Binding-site contacts:
Ligand atom O5 contacts residue ASN236 of chain 1.G at 2.5 Å (h-bond).
Ligand atom O7 contacts residue ASN236 of chain 1.G at 4.0 Å.
Ligand atom O7 contacts residue THR238 of chain 1.G at 3.0 Å (h-bond).
Ligand atom C2 contacts residue ASN236 of chain 1.G at 2.5 Å.
Ligand atom O6 contacts residue ILE279 of chain 1.G at 3.6 Å.
Ligand atom N2 contacts residue ASN236 of chain 1.G at 2.8 Å (h-bond).
Ligand atom C5 contacts residue ASN236 of chain 1.G at 3.9 Å.
Ligand atom N2 contacts residue THR238 of chain 1.G at 4.1 Å.
Ligand atom C6 contacts residue ILE279 of chain 1.G at 4.3 Å (hydrophobic).
Ligand atom C8 contacts residue PRO240 of chain 1.G at 4.2 Å (hydrophobic).
Ligand atom C3 contacts residue ASN236 of chain 1.G at 3.9 Å.
Ligand atom C6 contacts residue SER276 of chain 1.G at 4.2 Å.
Ligand atom C7 contacts residue ASN236 of chain 1.G at 3.6 Å.
Ligand atom C2 contacts residue THR238 of chain 1.G at 3.6 Å.
Ligand atom C8 contacts residue GLY239 of chain 1.G at 4.1 Å.
Ligand atom O6 contacts residue SER276 of chain 1.G at 3.4 Å (h-bond).
Ligand atom C8 contacts residue THR238 of chain 1.G at 3.7 Å.
Ligand atom O7 contacts residue GLY239 of chain 1.G at 3.6 Å.
Ligand atom C7 contacts residue THR238 of chain 1.G at 3.5 Å.
Ligand atom C7 contacts residue GLY239 of chain 1.G at 4.3 Å.
Ligand atom C4 contacts residue ASN236 of chain 1.G at 4.4 Å.
Ligand atom C1 contacts residue ASN236 of chain 1.G at 1.5 Å.
Ligand atom C1 contacts residue THR238 of chain 1.G at 4.0 Å.
Ligand atom O5 contacts residue THR238 of chain 1.G at 4.2 Å.

Sequence of chain 1.G:
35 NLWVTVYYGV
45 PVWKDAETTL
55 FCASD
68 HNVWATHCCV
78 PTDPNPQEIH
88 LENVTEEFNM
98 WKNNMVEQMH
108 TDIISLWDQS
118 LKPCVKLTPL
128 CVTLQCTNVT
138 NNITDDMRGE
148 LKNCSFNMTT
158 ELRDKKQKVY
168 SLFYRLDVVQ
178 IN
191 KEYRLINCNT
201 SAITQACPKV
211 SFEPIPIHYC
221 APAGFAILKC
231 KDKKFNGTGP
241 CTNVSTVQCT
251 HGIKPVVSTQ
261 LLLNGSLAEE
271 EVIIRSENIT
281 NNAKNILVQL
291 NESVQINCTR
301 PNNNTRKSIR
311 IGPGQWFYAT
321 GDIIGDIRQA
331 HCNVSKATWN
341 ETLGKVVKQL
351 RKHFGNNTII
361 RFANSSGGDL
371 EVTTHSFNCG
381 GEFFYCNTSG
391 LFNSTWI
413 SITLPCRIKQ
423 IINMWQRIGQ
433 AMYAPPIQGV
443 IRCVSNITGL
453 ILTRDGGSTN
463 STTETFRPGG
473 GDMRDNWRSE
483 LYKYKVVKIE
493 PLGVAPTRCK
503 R

A protein and the small-molecule ligand that binds it are described below.
Small molecule (SMILES): CC(=O)N[C@@H]1[C@@H](O)[C@H](O)[C@@H](CO)O[C@H]1O